The protein below binds the small molecule below.
Small molecule (SMILES): CSCC[C@H](NC=O)C(=O)N[C@@H](Cc1ccccc1)C(=O)N[C@H](C=O)Cc1ccccc1

Sequence of chain 1.CB:
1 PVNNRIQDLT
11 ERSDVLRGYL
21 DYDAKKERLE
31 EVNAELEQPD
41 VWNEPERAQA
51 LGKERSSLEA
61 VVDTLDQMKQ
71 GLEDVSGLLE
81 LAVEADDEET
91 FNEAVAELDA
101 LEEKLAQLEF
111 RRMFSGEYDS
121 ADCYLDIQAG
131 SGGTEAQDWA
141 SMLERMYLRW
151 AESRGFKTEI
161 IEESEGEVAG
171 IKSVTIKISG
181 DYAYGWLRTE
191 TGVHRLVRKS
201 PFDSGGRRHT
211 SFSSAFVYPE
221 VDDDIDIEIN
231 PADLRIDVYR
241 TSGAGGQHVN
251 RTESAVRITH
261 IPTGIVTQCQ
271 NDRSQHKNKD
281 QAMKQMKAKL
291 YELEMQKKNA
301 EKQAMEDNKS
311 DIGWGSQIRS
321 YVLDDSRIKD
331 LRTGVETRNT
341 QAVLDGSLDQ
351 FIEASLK

Binding-site contacts:
Ligand atom CE2 contacts residue GLN247 of chain 1.CB at 3.6 Å.
Ligand atom CD2 contacts residue GLN247 of chain 1.CB at 3.8 Å.